Sequence of chain 15.A:
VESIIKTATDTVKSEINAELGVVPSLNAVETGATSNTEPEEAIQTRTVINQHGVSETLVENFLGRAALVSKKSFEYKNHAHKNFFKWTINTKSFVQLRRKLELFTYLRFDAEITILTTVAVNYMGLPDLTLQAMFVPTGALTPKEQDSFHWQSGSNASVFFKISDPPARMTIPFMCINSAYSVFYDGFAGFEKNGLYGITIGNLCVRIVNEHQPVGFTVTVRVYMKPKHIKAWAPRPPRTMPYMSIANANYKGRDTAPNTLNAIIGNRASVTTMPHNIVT

Binding-site contacts:
Ligand atom C2A contacts residue LEU220 of chain 15.A at 3.8 Å (hydrophobic).
Ligand atom C2B contacts residue ILE95 of chain 15.A at 3.8 Å (hydrophobic).
Ligand atom C6B contacts residue ILE119 of chain 15.A at 3.8 Å (hydrophobic).
Ligand atom CM2 contacts residue ILE95 of chain 15.A at 4.0 Å (hydrophobic).
Ligand atom C6B contacts residue ILE95 of chain 15.A at 4.0 Å (hydrophobic).
Ligand atom F2 contacts residue VAL171 of chain 15.A at 3.9 Å.
Ligand atom N2 contacts residue PHE115 of chain 15.A at 3.7 Å.
Ligand atom O1 contacts residue PHE115 of chain 15.A at 3.4 Å.
Ligand atom O1A contacts residue LEU220 of chain 15.A at 3.4 Å.
Ligand atom C3A contacts residue LEU220 of chain 15.A at 4.0 Å (hydrophobic).
Ligand atom CM2 contacts residue ILE217 of chain 15.A at 3.4 Å (hydrophobic).
Ligand atom F3 contacts residue VAL24 of chain 15.C at 3.3 Å.
Ligand atom CM2 contacts residue ILE184 of chain 15.A at 3.8 Å (hydrophobic).
Ligand atom CM2 contacts residue PHE147 of chain 15.A at 3.8 Å (hydrophobic).
Ligand atom O1 contacts residue THR97 of chain 15.A at 3.8 Å.
Ligand atom F1 contacts residue MET182 of chain 15.A at 3.2 Å.
Ligand atom N3A contacts residue ILE184 of chain 15.A at 3.9 Å.
Ligand atom C4 contacts residue TYR193 of chain 15.A at 3.9 Å (hydrophobic).
Ligand atom C1C contacts residue TYR193 of chain 15.A at 3.9 Å (hydrophobic).
Ligand atom O1A contacts residue ILE121 of chain 15.A at 3.8 Å.
Ligand atom F3 contacts residue ALA169 of chain 15.A at 3.7 Å.
Ligand atom C5B contacts residue ILE119 of chain 15.A at 3.9 Å (hydrophobic).
Ligand atom CM6 contacts residue TRP93 of chain 15.A at 3.7 Å (hydrophobic).
Ligand atom C3B contacts residue ILE184 of chain 15.A at 3.5 Å (hydrophobic).
Ligand atom CM6 contacts residue ILE119 of chain 15.A at 4.0 Å (hydrophobic).
Ligand atom CM6 contacts residue ILE95 of chain 15.A at 3.9 Å (hydrophobic).
Ligand atom C1B contacts residue ILE95 of chain 15.A at 3.6 Å (hydrophobic).
Ligand atom F2 contacts residue PHE147 of chain 15.A at 3.8 Å.
Ligand atom N1A contacts residue LEU220 of chain 15.A at 3.3 Å.
Ligand atom N3A contacts residue PHE147 of chain 15.A at 3.9 Å.
Ligand atom C5 contacts residue TYR193 of chain 15.A at 4.0 Å (hydrophobic).
Ligand atom N1A contacts residue ILE119 of chain 15.A at 3.8 Å.
Ligand atom N2 contacts residue THR97 of chain 15.A at 3.8 Å.
Ligand atom F2 contacts residue ALA169 of chain 15.A at 3.6 Å.
Ligand atom F3 contacts residue PHE147 of chain 15.A at 3.5 Å.
Ligand atom F2 contacts residue ALA145 of chain 15.A at 2.8 Å.
Ligand atom C4 contacts residue ILE217 of chain 15.A at 4.0 Å (hydrophobic).
Ligand atom O1B contacts residue ILE119 of chain 15.A at 3.9 Å.
Ligand atom F1 contacts residue VAL171 of chain 15.A at 3.8 Å.
Ligand atom C2B contacts residue ILE184 of chain 15.A at 3.8 Å (hydrophobic).

Sequence of chain 15.C:
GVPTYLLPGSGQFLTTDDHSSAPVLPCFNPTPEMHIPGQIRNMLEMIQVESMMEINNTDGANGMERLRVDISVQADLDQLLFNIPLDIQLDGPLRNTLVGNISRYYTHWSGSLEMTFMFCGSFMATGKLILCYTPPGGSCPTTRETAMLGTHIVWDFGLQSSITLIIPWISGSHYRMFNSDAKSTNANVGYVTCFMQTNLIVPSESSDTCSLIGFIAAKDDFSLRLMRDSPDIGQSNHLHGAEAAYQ

Sequence of chain 11.C:
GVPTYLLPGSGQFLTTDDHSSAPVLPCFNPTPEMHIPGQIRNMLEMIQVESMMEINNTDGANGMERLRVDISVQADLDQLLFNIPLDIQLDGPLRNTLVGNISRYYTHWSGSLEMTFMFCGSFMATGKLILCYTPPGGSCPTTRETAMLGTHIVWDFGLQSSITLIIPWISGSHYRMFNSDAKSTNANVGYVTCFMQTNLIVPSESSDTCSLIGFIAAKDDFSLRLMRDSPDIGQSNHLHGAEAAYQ

A protein and the small-molecule ligand that binds it are described below.
Small molecule (SMILES): Cc1cc(CCCOc2c(C)cc(-c3noc(C(F)(F)F)n3)cc2C)on1